Sequence of chain 51.A:
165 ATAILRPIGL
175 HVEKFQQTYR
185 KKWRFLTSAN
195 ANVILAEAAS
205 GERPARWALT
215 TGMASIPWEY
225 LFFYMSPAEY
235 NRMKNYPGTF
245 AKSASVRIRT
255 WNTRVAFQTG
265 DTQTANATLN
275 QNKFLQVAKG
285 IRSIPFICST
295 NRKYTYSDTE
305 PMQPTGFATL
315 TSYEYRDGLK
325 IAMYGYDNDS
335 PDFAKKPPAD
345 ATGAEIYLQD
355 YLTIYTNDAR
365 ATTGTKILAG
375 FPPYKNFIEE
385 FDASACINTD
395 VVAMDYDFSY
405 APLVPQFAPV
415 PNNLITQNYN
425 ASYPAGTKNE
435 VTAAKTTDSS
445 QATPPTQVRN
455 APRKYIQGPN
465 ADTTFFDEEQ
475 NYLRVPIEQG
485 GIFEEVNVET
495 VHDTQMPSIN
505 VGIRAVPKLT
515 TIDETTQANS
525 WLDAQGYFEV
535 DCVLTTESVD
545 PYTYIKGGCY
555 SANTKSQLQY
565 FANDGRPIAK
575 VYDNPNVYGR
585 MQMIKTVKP

Sequence of chain 15.A:
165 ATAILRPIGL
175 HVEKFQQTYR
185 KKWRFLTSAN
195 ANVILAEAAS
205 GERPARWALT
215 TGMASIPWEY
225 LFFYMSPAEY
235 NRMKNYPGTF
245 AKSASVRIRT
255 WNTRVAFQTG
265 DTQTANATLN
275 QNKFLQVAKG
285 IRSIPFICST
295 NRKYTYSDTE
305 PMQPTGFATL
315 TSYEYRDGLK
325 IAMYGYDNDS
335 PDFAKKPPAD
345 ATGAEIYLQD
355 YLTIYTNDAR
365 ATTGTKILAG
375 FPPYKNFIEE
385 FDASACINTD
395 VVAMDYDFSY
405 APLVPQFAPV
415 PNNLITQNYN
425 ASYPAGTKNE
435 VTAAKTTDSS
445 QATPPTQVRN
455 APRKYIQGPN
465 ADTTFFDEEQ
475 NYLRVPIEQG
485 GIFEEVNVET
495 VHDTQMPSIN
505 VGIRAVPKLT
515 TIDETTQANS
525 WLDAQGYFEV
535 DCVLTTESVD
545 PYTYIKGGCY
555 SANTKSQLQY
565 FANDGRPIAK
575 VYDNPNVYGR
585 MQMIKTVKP

Binding-site contacts:
Ligand atom N2 contacts residue ILE172 of chain 51.A at 3.6 Å.
Ligand atom N4 contacts residue ASN380 of chain 52.A at 3.1 Å (h-bond).
Ligand atom OP1 contacts residue ARG251 of chain 15.A at 3.4 Å (salt-bridge).
Ligand atom C4 contacts residue LYS186 of chain 15.A at 3.6 Å.
Ligand atom OP1 contacts residue ARG184 of chain 15.A at 2.5 Å (salt-bridge).
Ligand atom O6 contacts residue DC1 of chain 52.C at 2.9 Å (h-bond).
Ligand atom N2 contacts residue PRO171 of chain 51.A at 2.9 Å (h-bond).
Ligand atom C2 contacts residue ILE172 of chain 51.A at 3.8 Å (hydrophobic).
Ligand atom N4 contacts residue LEU169 of chain 51.A at 3.9 Å.
Ligand atom N3 contacts residue LYS186 of chain 15.A at 3.5 Å.
Ligand atom O5' contacts residue ARG184 of chain 15.A at 2.3 Å (salt-bridge).
Ligand atom C2 contacts residue ARG170 of chain 51.A at 3.9 Å.
Ligand atom O2 contacts residue LYS185 of chain 15.A at 3.7 Å.
Ligand atom C5 contacts residue ARG170 of chain 51.A at 3.1 Å.
Ligand atom N1 contacts residue DC1 of chain 52.C at 2.9 Å (h-bond).
Ligand atom C4' contacts residue ARG251 of chain 15.A at 3.8 Å.
Ligand atom N2 contacts residue DC1 of chain 52.C at 2.8 Å (h-bond).
Ligand atom C6 contacts residue DC1 of chain 52.C at 3.5 Å.
Ligand atom O6 contacts residue ARG170 of chain 51.A at 0.9 Å (salt-bridge).
Ligand atom C4 contacts residue ILE172 of chain 51.A at 3.5 Å (hydrophobic).
Ligand atom C5' contacts residue ARG184 of chain 15.A at 3.4 Å.
Ligand atom C5 contacts residue LYS186 of chain 15.A at 3.6 Å.
Ligand atom N4 contacts residue LYS186 of chain 15.A at 3.9 Å.
Ligand atom P contacts residue ARG184 of chain 15.A at 2.8 Å.
Ligand atom N7 contacts residue ARG170 of chain 51.A at 3.8 Å.
Ligand atom N4 contacts residue LYS379 of chain 52.A at 3.0 Å (salt-bridge).
Ligand atom C4' contacts residue ARG184 of chain 15.A at 3.4 Å.
Ligand atom O4' contacts residue ASP535 of chain 15.A at 3.7 Å.
Ligand atom O2 contacts residue ARG184 of chain 15.A at 3.7 Å.
Ligand atom C2 contacts residue DC1 of chain 52.C at 3.5 Å.
Ligand atom C6 contacts residue ARG170 of chain 51.A at 1.9 Å.
Ligand atom C4 contacts residue LYS379 of chain 52.A at 3.9 Å.
Ligand atom C2 contacts residue PRO171 of chain 51.A at 3.6 Å (hydrophobic).
Ligand atom N4 contacts residue ILE172 of chain 51.A at 3.7 Å.
Ligand atom N3 contacts residue ILE172 of chain 51.A at 3.5 Å.
Ligand atom N1 contacts residue ARG170 of chain 51.A at 2.5 Å (salt-bridge).
Ligand atom N1 contacts residue PRO171 of chain 51.A at 3.8 Å.
Ligand atom C6 contacts residue LYS186 of chain 15.A at 3.7 Å.
Ligand atom C5' contacts residue ARG251 of chain 15.A at 3.8 Å.
Ligand atom O3' contacts residue ARG184 of chain 15.A at 3.1 Å (salt-bridge).

Sequence of chain 52.A:
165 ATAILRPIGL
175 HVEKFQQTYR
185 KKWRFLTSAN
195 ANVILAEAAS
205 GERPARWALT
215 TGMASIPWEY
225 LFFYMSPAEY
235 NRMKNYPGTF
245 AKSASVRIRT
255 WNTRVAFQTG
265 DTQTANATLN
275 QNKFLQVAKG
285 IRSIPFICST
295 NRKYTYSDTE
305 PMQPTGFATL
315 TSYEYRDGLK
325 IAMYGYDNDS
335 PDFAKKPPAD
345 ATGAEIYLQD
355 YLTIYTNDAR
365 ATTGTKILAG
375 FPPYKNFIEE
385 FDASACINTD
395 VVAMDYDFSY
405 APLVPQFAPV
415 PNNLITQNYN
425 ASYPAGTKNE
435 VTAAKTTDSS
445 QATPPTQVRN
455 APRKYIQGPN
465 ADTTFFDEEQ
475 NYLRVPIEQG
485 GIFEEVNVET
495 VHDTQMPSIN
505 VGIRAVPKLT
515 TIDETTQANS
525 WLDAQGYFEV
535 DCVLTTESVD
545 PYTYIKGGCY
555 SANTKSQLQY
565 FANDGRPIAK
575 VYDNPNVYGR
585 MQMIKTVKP

A small-molecule ligand and the protein it binds are described below.
Small molecule (SMILES): Nc1ccn([C@H]2C[C@H](O[P](=O)(O)OC[C@H]3O[C@@H](n4cnc5c(=O)nc(N)[nH]c54)C[C@@H]3O)[C@@H](COP(=O)=O)O2)c(=O)n1